Sequence of chain 1.A:
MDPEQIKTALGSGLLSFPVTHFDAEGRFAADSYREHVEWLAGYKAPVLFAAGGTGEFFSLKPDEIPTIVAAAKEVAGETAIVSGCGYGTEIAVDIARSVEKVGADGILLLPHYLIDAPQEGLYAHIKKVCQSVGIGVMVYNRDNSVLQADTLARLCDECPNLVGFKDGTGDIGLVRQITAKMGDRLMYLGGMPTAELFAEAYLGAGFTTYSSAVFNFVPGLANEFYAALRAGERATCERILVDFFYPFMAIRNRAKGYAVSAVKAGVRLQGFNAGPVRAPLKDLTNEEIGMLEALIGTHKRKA

Binding-site contacts:
Ligand atom CA contacts residue TYR140 of chain 1.A at 3.2 Å (hydrophobic).
Ligand atom C contacts residue PHE17 of chain 1.A at 3.5 Å (hydrophobic).
Ligand atom C contacts residue GLY53 of chain 1.A at 3.5 Å.
Ligand atom CB contacts residue GLY191 of chain 1.A at 3.8 Å.
Ligand atom CA contacts residue LYS166 of chain 1.A at 1.3 Å.
Ligand atom OXT contacts residue GLY53 of chain 1.A at 3.2 Å (h-bond).
Ligand atom C contacts residue THR54 of chain 1.A at 4.1 Å.
Ligand atom OXT contacts residue THR54 of chain 1.A at 2.9 Å (h-bond).
Ligand atom O contacts residue PHE17 of chain 1.A at 3.4 Å.
Ligand atom C contacts residue TYR140 of chain 1.A at 3.7 Å (hydrophobic).
Ligand atom CB contacts residue LYS166 of chain 1.A at 2.5 Å.
Ligand atom O contacts residue THR54 of chain 1.A at 4.4 Å.
Ligand atom CB contacts residue SER211 of chain 1.A at 3.2 Å.
Ligand atom CA contacts residue SER211 of chain 1.A at 4.1 Å.
Ligand atom OXT contacts residue PHE17 of chain 1.A at 3.6 Å.
Ligand atom O contacts residue GLY52 of chain 1.A at 3.9 Å.
Ligand atom CA contacts residue PHE17 of chain 1.A at 3.7 Å (hydrophobic).
Ligand atom O contacts residue LEU108 of chain 1.A at 3.8 Å.
Ligand atom O contacts residue GLY53 of chain 1.A at 2.8 Å (h-bond).
Ligand atom CB contacts residue TYR140 of chain 1.A at 3.8 Å (hydrophobic).
Ligand atom O contacts residue LYS166 of chain 1.A at 2.7 Å (salt-bridge).
Ligand atom C contacts residue LYS166 of chain 1.A at 2.4 Å.
Ligand atom O contacts residue TYR140 of chain 1.A at 3.7 Å.
Ligand atom OXT contacts residue GLY52 of chain 1.A at 4.3 Å.
Ligand atom OXT contacts residue LYS166 of chain 1.A at 3.6 Å (salt-bridge).

A protein and the small-molecule ligand that binds it are described below.
Small molecule (SMILES): CC(=O)C(=O)O